This small molecule binds to this protein.
Small molecule (SMILES): COC(=O)[C@@]1(C)CCCN1S(C)(=O)=O

Sequence of chain 1.A:
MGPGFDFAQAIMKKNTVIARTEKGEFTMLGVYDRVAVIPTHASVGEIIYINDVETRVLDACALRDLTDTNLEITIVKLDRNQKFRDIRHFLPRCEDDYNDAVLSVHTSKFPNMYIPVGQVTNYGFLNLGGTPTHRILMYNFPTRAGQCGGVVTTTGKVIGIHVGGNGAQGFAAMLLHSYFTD

Binding-site contacts:
Ligand atom C6 contacts residue TYR179 of chain 1.A at 3.5 Å (hydrophobic).
Ligand atom O3 contacts residue ASP59 of chain 1.A at 3.9 Å.
Ligand atom C7 contacts residue TYR32 of chain 1.A at 4.1 Å (hydrophobic).
Ligand atom O3 contacts residue ILE75 of chain 1.A at 3.0 Å.
Ligand atom C5 contacts residue TYR32 of chain 1.A at 3.5 Å (hydrophobic).
Ligand atom C4 contacts residue ASP59 of chain 1.A at 3.8 Å.
Ligand atom C3 contacts residue THR181 of chain 1.A at 4.5 Å.
Ligand atom C6 contacts residue THR181 of chain 1.A at 4.2 Å.
Ligand atom C7 contacts residue THR181 of chain 1.A at 3.3 Å.
Ligand atom C3 contacts residue ASP182 of chain 1.A at 4.2 Å.
Ligand atom C5 contacts residue VAL35 of chain 1.A at 3.9 Å (hydrophobic).
Ligand atom C6 contacts residue PHE180 of chain 1.A at 4.0 Å (hydrophobic).
Ligand atom S contacts residue ILE75 of chain 1.A at 4.0 Å.
Ligand atom C5 contacts residue ILE75 of chain 1.A at 3.9 Å (hydrophobic).
Ligand atom C7 contacts residue TYR179 of chain 1.A at 3.9 Å (hydrophobic).
Ligand atom S contacts residue ASP59 of chain 1.A at 3.6 Å (salt-bridge).
Ligand atom C4 contacts residue VAL35 of chain 1.A at 4.2 Å (hydrophobic).
Ligand atom C4 contacts residue LYS77 of chain 1.A at 3.8 Å.
Ligand atom O2 contacts residue ASP59 of chain 1.A at 2.8 Å (salt-bridge).
Ligand atom C4 contacts residue ILE75 of chain 1.A at 4.2 Å (hydrophobic).
Ligand atom O3 contacts residue CYS61 of chain 1.A at 4.3 Å.
Ligand atom N contacts residue ILE75 of chain 1.A at 4.3 Å.
Ligand atom O contacts residue THR181 of chain 1.A at 4.2 Å.
Ligand atom C6 contacts residue TYR32 of chain 1.A at 3.5 Å (hydrophobic).
Ligand atom C6 contacts residue ILE75 of chain 1.A at 4.5 Å (hydrophobic).